Binding-site contacts:
Ligand atom N2 contacts residue ASN12 of chain 3.A at 3.1 Å (h-bond).
Ligand atom O5 contacts residue ASN12 of chain 3.A at 2.4 Å (h-bond).
Ligand atom C5 contacts residue ASN12 of chain 3.A at 3.7 Å.
Ligand atom C7 contacts residue ASN12 of chain 3.A at 3.3 Å.
Ligand atom O7 contacts residue ASN12 of chain 3.A at 4.3 Å.
Ligand atom C3 contacts residue ASN12 of chain 3.A at 3.9 Å.
Ligand atom C8 contacts residue GLY13 of chain 3.A at 3.0 Å.
Ligand atom C4 contacts residue ASN12 of chain 3.A at 4.3 Å.
Ligand atom C8 contacts residue ASN12 of chain 3.A at 3.1 Å.
Ligand atom C2 contacts residue ASN12 of chain 3.A at 2.6 Å.
Ligand atom C1 contacts residue ASN12 of chain 3.A at 1.4 Å.

Sequence of chain 3.A:
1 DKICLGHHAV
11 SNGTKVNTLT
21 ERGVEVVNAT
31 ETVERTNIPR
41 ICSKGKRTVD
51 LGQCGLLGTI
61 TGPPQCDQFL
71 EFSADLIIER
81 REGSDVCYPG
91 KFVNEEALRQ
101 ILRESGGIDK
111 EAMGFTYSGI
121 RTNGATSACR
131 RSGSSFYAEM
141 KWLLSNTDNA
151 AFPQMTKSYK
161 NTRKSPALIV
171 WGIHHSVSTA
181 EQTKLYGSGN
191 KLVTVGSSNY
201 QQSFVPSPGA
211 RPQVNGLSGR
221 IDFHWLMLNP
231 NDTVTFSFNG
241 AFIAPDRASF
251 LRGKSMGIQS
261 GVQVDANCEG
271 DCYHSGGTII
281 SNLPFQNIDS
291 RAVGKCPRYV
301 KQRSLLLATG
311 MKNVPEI

A protein and the small-molecule ligand that binds it are described below.
Small molecule (SMILES): CC(=O)N[C@@H]1[C@@H](O)[C@H](O)[C@@H](CO)O[C@H]1O